This protein binds this small molecule.
Small molecule (SMILES): CC(=O)N[C@H]1[C@H](O[C@H]2O[C@H](CO)[C@H](O)[C@H](O)[C@H]2O)[C@@H](NC(C)=O)CO[C@@H]1C

Sequence of chain 1.Q:
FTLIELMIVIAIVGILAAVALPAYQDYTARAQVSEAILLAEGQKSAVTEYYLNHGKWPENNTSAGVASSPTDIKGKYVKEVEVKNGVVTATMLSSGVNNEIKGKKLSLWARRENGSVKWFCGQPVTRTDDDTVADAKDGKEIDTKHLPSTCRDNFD

Binding-site contacts:
Ligand atom C5 contacts residue TYR50 of chain 1.Q at 2.6 Å (hydrophobic).
Ligand atom O5 contacts residue ASN60 of chain 1.Q at 4.4 Å.
Ligand atom C6 contacts residue TYR50 of chain 1.Q at 2.3 Å (hydrophobic).
Ligand atom C1 contacts residue ASN60 of chain 1.Q at 4.0 Å.
Ligand atom C7 contacts residue THR62 of chain 1.Q at 3.6 Å.
Ligand atom C2 contacts residue SER63 of chain 1.Q at 2.3 Å.
Ligand atom N4 contacts residue TYR50 of chain 1.Q at 4.1 Å.
Ligand atom O10 contacts residue GLU59 of chain 1.Q at 3.7 Å.
Ligand atom O5 contacts residue SER63 of chain 1.Q at 2.3 Å (h-bond).
Ligand atom O7 contacts residue ASN60 of chain 1.Q at 4.0 Å.
Ligand atom C4 contacts residue SER63 of chain 1.Q at 4.1 Å.
Ligand atom C2 contacts residue ASN60 of chain 1.Q at 4.4 Å.
Ligand atom N2 contacts residue SER63 of chain 1.Q at 2.8 Å (h-bond).
Ligand atom C5 contacts residue SER63 of chain 1.Q at 3.6 Å.
Ligand atom N2 contacts residue THR62 of chain 1.Q at 4.2 Å.
Ligand atom C1 contacts residue TYR50 of chain 1.Q at 4.2 Å (hydrophobic).
Ligand atom C8 contacts residue THR62 of chain 1.Q at 3.5 Å.
Ligand atom C3 contacts residue SER63 of chain 1.Q at 3.7 Å.
Ligand atom C6 contacts residue LYS56 of chain 1.Q at 3.6 Å.
Ligand atom O5 contacts residue GLU59 of chain 1.Q at 4.4 Å.
Ligand atom O7 contacts residue THR62 of chain 1.Q at 3.8 Å.
Ligand atom C4 contacts residue TYR50 of chain 1.Q at 3.9 Å (hydrophobic).
Ligand atom C7 contacts residue SER63 of chain 1.Q at 3.5 Å.
Ligand atom C1 contacts residue SER63 of chain 1.Q at 1.4 Å.
Ligand atom O7 contacts residue SER63 of chain 1.Q at 3.9 Å.
Ligand atom O5 contacts residue TYR50 of chain 1.Q at 3.3 Å (h-bond).